This protein binds this small molecule.
Small molecule (SMILES): NCCCC[C@H](NC(=O)[C@@H]1CCCN1C(=O)[C@H](CCCCN)NC(=O)[C@H](CO)NC(=O)[C@H](Cc1ccccc1)NC(=O)[C@H](CS)NC(=O)CNC(=O)CN)C(=O)O

Binding-site contacts:
Ligand atom O contacts residue ASP377 of chain 1.B at 2.9 Å (salt-bridge).
Ligand atom O contacts residue GLY376 of chain 1.B at 3.4 Å.
Ligand atom NZ contacts residue ASP90 of chain 1.B at 3.1 Å (salt-bridge).
Ligand atom N contacts residue HIS204 of chain 1.B at 3.4 Å.
Ligand atom OG contacts residue HIS204 of chain 1.B at 2.7 Å (h-bond).
Ligand atom CD contacts residue PHE217 of chain 1.B at 3.4 Å (hydrophobic).
Ligand atom O contacts residue GOL1 of chain 1.K at 3.0 Å (h-bond).
Ligand atom CA contacts residue TYR86 of chain 1.B at 3.1 Å (hydrophobic).
Ligand atom O contacts residue THR188 of chain 1.B at 2.7 Å (h-bond).
Ligand atom N contacts residue TYR86 of chain 1.B at 3.3 Å (h-bond).
Ligand atom CD1 contacts residue ASP89 of chain 1.B at 3.4 Å.
Ligand atom N contacts residue ASP377 of chain 1.B at 3.0 Å (salt-bridge).
Ligand atom NZ contacts residue ARG201 of chain 1.B at 3.4 Å (salt-bridge).
Ligand atom N contacts residue ILE375 of chain 1.B at 3.1 Å (h-bond).
Ligand atom O contacts residue HIS204 of chain 1.B at 3.0 Å.
Ligand atom N contacts residue MYR1 of chain 1.O at 1.3 Å.
Ligand atom CA contacts residue ASN152 of chain 1.B at 3.2 Å.
Ligand atom NZ contacts residue ASP377 of chain 1.B at 3.3 Å (salt-bridge).
Ligand atom CB contacts residue HIS204 of chain 1.B at 3.5 Å.
Ligand atom CB contacts residue ASP89 of chain 1.B at 3.4 Å.
Ligand atom O contacts residue VAL87 of chain 1.B at 3.4 Å.
Ligand atom N contacts residue THR188 of chain 1.B at 2.9 Å (h-bond).
Ligand atom OG contacts residue GLY376 of chain 1.B at 3.3 Å.
Ligand atom OG contacts residue ASP377 of chain 1.B at 3.3 Å (salt-bridge).
Ligand atom NZ contacts residue ASP89 of chain 1.B at 2.8 Å (salt-bridge).
Ligand atom CA contacts residue HIS204 of chain 1.B at 3.4 Å.
Ligand atom C contacts residue HIS204 of chain 1.B at 3.2 Å.
Ligand atom C contacts residue HIS204 of chain 1.B at 3.4 Å.
Ligand atom OG contacts residue GLY378 of chain 1.B at 3.2 Å (h-bond).
Ligand atom N contacts residue HIS204 of chain 1.B at 3.3 Å (h-bond).
Ligand atom CA contacts residue GOL1 of chain 1.K at 3.3 Å.
Ligand atom CZ contacts residue PHE94 of chain 1.B at 3.3 Å (hydrophobic).
Ligand atom CE2 contacts residue SER311 of chain 1.B at 2.8 Å.
Ligand atom N contacts residue GOL1 of chain 1.K at 2.7 Å (h-bond).
Ligand atom NZ contacts residue ASP91 of chain 1.B at 2.9 Å (salt-bridge).
Ligand atom N contacts residue COA1 of chain 1.J at 3.2 Å (h-bond).
Ligand atom CD2 contacts residue PHE96 of chain 1.B at 3.4 Å (hydrophobic).
Ligand atom CE contacts residue ASP91 of chain 1.B at 3.1 Å.
Ligand atom CA contacts residue MYR1 of chain 1.O at 2.5 Å.
Ligand atom CE contacts residue ASP89 of chain 1.B at 3.2 Å.

Sequence of chain 1.B:
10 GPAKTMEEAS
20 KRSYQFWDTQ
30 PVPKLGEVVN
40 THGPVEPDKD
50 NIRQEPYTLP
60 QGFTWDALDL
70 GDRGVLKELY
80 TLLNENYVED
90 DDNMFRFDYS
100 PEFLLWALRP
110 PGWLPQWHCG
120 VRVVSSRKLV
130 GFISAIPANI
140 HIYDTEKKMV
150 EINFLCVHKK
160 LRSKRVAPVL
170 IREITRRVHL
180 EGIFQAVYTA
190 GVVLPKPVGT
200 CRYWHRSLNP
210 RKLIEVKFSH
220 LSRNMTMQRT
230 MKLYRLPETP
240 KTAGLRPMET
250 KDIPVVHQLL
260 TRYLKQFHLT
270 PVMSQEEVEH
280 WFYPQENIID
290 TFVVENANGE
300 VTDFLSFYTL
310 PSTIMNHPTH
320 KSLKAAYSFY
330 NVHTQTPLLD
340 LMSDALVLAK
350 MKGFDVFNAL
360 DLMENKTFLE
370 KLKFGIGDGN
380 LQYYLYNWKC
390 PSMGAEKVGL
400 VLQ